The small molecule below binds the protein below.
Small molecule (SMILES): OC[C@H]1O[C@H](O)[C@H](F)[C@@H](O)[C@@H]1O

Sequence of chain 2.A:
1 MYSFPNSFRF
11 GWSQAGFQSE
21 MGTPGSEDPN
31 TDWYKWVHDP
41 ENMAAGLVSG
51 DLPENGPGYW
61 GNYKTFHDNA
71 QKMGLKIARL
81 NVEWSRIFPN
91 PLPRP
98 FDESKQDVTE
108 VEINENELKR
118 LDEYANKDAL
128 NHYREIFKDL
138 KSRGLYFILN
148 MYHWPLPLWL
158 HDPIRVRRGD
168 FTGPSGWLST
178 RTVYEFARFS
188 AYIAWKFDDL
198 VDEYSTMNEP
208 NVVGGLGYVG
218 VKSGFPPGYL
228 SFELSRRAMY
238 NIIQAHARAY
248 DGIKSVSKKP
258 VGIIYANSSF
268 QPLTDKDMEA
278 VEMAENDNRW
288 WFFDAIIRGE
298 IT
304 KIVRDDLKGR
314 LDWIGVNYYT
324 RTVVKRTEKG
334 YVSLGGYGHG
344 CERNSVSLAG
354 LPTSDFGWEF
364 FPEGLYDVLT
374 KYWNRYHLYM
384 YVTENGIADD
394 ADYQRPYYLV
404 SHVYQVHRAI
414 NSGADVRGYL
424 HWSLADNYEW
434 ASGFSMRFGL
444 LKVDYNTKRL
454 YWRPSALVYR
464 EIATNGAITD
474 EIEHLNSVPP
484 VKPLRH

Binding-site contacts:
Ligand atom C1 contacts residue GLU206 of chain 2.A at 3.4 Å.
Ligand atom C4 contacts residue TRP433 of chain 2.A at 3.9 Å (hydrophobic).
Ligand atom O4 contacts residue GLN18 of chain 2.A at 2.8 Å (h-bond).
Ligand atom F2 contacts residue GLU206 of chain 2.A at 3.4 Å.
Ligand atom C2 contacts residue GLU206 of chain 2.A at 3.4 Å.
Ligand atom C6 contacts residue PHE441 of chain 2.A at 3.5 Å (hydrophobic).
Ligand atom C2 contacts residue GLU387 of chain 2.A at 2.4 Å.
Ligand atom C6 contacts residue TYR322 of chain 2.A at 3.3 Å (hydrophobic).
Ligand atom F2 contacts residue HIS150 of chain 2.A at 3.2 Å.
Ligand atom F2 contacts residue ASN205 of chain 2.A at 3.0 Å.
Ligand atom C1 contacts residue GLU387 of chain 2.A at 1.4 Å.
Ligand atom C2 contacts residue HIS150 of chain 2.A at 3.9 Å.
Ligand atom C1 contacts residue TYR322 of chain 2.A at 3.6 Å (hydrophobic).
Ligand atom O3 contacts residue TRP433 of chain 2.A at 3.0 Å (h-bond).
Ligand atom C3 contacts residue GLU387 of chain 2.A at 2.9 Å.
Ligand atom C5 contacts residue TYR322 of chain 2.A at 3.1 Å (hydrophobic).
Ligand atom C3 contacts residue GLN18 of chain 2.A at 3.6 Å.
Ligand atom O5 contacts residue GLU387 of chain 2.A at 2.3 Å (salt-bridge).
Ligand atom C4 contacts residue GLU432 of chain 2.A at 3.6 Å.
Ligand atom O5 contacts residue TYR322 of chain 2.A at 3.0 Å (h-bond).
Ligand atom C3 contacts residue TRP433 of chain 2.A at 4.0 Å (hydrophobic).
Ligand atom C5 contacts residue TRP425 of chain 2.A at 3.7 Å (hydrophobic).
Ligand atom C2 contacts residue TRP151 of chain 2.A at 4.0 Å (hydrophobic).
Ligand atom C4 contacts residue GLU387 of chain 2.A at 3.5 Å.
Ligand atom C5 contacts residue GLU387 of chain 2.A at 2.9 Å.
Ligand atom O3 contacts residue HIS150 of chain 2.A at 2.8 Å (h-bond).
Ligand atom O4 contacts residue TRP425 of chain 2.A at 3.2 Å.
Ligand atom C6 contacts residue TRP361 of chain 2.A at 4.0 Å (hydrophobic).
Ligand atom O6 contacts residue GLU432 of chain 2.A at 2.5 Å (salt-bridge).
Ligand atom C3 contacts residue HIS150 of chain 2.A at 3.7 Å.
Ligand atom C4 contacts residue GLN18 of chain 2.A at 4.0 Å.
Ligand atom F2 contacts residue GLU387 of chain 2.A at 2.6 Å.
Ligand atom C6 contacts residue GLU432 of chain 2.A at 3.3 Å.
Ligand atom O4 contacts residue TRP433 of chain 2.A at 3.7 Å.
Ligand atom C3 contacts residue TRP425 of chain 2.A at 3.6 Å (hydrophobic).
Ligand atom O6 contacts residue TRP361 of chain 2.A at 3.5 Å.
Ligand atom O3 contacts residue GLN18 of chain 2.A at 2.5 Å (h-bond).
Ligand atom O4 contacts residue GLU432 of chain 2.A at 2.6 Å (salt-bridge).
Ligand atom O3 contacts residue TRP425 of chain 2.A at 3.8 Å.
Ligand atom C4 contacts residue TRP425 of chain 2.A at 3.9 Å (hydrophobic).